Sequence of chain 1.A:
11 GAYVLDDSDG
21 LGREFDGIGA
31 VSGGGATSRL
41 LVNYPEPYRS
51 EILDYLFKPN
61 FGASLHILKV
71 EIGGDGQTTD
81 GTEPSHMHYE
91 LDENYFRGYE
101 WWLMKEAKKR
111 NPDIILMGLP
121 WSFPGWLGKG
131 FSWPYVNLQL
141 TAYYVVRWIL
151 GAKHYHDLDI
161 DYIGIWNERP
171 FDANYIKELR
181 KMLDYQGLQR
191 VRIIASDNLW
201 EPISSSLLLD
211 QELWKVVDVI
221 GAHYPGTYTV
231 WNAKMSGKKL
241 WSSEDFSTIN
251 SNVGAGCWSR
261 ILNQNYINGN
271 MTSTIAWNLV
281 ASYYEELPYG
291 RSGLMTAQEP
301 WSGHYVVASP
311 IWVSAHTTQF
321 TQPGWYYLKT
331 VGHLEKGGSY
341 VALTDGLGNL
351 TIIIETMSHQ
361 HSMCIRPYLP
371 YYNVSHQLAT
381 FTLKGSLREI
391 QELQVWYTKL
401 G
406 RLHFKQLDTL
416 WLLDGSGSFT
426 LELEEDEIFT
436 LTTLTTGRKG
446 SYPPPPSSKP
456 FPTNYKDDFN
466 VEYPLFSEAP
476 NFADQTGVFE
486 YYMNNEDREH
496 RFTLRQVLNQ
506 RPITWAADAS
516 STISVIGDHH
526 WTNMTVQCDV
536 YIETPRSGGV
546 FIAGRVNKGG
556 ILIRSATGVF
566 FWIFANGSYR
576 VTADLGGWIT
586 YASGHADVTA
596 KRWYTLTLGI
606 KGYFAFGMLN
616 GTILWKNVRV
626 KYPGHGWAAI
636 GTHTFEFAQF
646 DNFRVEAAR

The protein below binds the small molecule below.
Small molecule (SMILES): O=C1NC[C@H](CO)[C@H](O)[C@@H]1O

Binding-site contacts:
Ligand atom O1 contacts residue TYR289 of chain 1.A at 3.7 Å.
Ligand atom C1 contacts residue TYR224 of chain 1.A at 3.8 Å (hydrophobic).
Ligand atom O contacts residue GLU244 of chain 1.A at 2.9 Å (salt-bridge).
Ligand atom O1 contacts residue ILE365 of chain 1.A at 4.0 Å.
Ligand atom O3 contacts residue TRP121 of chain 1.A at 3.1 Å (h-bond).
Ligand atom O3 contacts residue TRP277 of chain 1.A at 3.9 Å.
Ligand atom C6 contacts residue TRP277 of chain 1.A at 4.0 Å (hydrophobic).
Ligand atom C1 contacts residue GLU244 of chain 1.A at 3.5 Å.
Ligand atom N contacts residue GLU244 of chain 1.A at 2.9 Å (salt-bridge).
Ligand atom C3 contacts residue GLY34 of chain 1.A at 3.6 Å.
Ligand atom C6 contacts residue TYR289 of chain 1.A at 3.5 Å (hydrophobic).
Ligand atom O contacts residue GLU168 of chain 1.A at 3.5 Å (salt-bridge).
Ligand atom C3 contacts residue THR79 of chain 1.A at 4.0 Å.
Ligand atom C3 contacts residue TRP277 of chain 1.A at 3.8 Å (hydrophobic).
Ligand atom N contacts residue GLU168 of chain 1.A at 2.9 Å (salt-bridge).
Ligand atom O2 contacts residue THR79 of chain 1.A at 2.7 Å (h-bond).
Ligand atom C1 contacts residue GLU168 of chain 1.A at 3.9 Å.
Ligand atom C2 contacts residue GLU244 of chain 1.A at 2.9 Å.
Ligand atom O1 contacts residue ARG366 of chain 1.A at 3.0 Å (salt-bridge).
Ligand atom O2 contacts residue TRP510 of chain 1.A at 3.8 Å.
Ligand atom C5 contacts residue TRP277 of chain 1.A at 4.0 Å (hydrophobic).
Ligand atom C2 contacts residue GLU168 of chain 1.A at 3.6 Å.
Ligand atom C2 contacts residue TRP121 of chain 1.A at 4.1 Å (hydrophobic).
Ligand atom O1 contacts residue SER247 of chain 1.A at 2.7 Å (h-bond).
Ligand atom C1 contacts residue ARG366 of chain 1.A at 4.0 Å.
Ligand atom O1 contacts residue TYR224 of chain 1.A at 3.7 Å.
Ligand atom C4 contacts residue THR79 of chain 1.A at 3.6 Å.
Ligand atom C5 contacts residue TYR224 of chain 1.A at 3.7 Å (hydrophobic).
Ligand atom C4 contacts residue TRP277 of chain 1.A at 3.8 Å (hydrophobic).
Ligand atom O3 contacts residue THR78 of chain 1.A at 3.7 Å.
Ligand atom C4 contacts residue GLY34 of chain 1.A at 4.0 Å.
Ligand atom C3 contacts residue GLU244 of chain 1.A at 3.4 Å.
Ligand atom C5 contacts residue GLU244 of chain 1.A at 3.6 Å.
Ligand atom O contacts residue ASN167 of chain 1.A at 2.9 Å (h-bond).
Ligand atom C6 contacts residue SER247 of chain 1.A at 3.5 Å.
Ligand atom C6 contacts residue ARG366 of chain 1.A at 4.0 Å.
Ligand atom O3 contacts residue GLY34 of chain 1.A at 2.7 Å (h-bond).
Ligand atom C2 contacts residue ASN167 of chain 1.A at 4.0 Å.
Ligand atom O contacts residue TRP121 of chain 1.A at 3.3 Å (h-bond).
Ligand atom O3 contacts residue THR79 of chain 1.A at 3.2 Å (h-bond).